The small molecule below binds the protein below.
Small molecule (SMILES): C[C@@H]1NC(=O)[C@H](C[C@@](C)(O)CO)NC(=O)[C@@H]2C[C@@H]3c4ccccc4N[C@H]3SC[C@@H](NC(=O)[C@@H]([C@@H](C)O)NC1=O)C(=O)N1C[C@H](O)C[C@H]1C(=O)N[C@@H](C)C(=O)N2

Sequence of chain 1.B:
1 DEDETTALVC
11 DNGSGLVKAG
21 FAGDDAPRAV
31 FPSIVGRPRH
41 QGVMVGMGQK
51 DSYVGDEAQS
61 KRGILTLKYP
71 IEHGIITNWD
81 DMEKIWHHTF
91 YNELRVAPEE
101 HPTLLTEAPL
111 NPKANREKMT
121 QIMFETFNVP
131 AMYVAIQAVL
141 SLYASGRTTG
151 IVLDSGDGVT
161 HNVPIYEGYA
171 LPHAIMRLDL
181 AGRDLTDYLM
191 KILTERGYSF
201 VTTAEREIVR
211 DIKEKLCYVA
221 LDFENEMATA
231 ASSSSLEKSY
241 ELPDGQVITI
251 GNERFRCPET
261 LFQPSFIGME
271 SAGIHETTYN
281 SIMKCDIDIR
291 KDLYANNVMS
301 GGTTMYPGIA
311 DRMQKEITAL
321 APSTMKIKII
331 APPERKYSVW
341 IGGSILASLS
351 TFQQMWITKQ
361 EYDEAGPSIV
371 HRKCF

Sequence of chain 1.D:
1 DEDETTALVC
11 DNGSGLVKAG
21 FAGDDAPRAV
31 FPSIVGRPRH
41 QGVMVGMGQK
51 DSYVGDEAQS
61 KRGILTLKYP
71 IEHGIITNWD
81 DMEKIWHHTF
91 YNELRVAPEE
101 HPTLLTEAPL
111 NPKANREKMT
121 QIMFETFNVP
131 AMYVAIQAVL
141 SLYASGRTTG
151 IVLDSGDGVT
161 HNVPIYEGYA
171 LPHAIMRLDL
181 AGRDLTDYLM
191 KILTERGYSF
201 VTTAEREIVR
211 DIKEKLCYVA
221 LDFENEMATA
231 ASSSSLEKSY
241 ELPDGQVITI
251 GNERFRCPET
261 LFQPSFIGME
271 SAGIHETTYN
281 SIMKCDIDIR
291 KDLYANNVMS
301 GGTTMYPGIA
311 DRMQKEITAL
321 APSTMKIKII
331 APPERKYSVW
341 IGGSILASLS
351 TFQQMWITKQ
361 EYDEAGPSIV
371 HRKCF

Binding-site contacts:
Ligand atom CB contacts residue LEU242 of chain 1.D at 3.3 Å (hydrophobic).
Ligand atom CG contacts residue ILE75 of chain 1.C at 3.4 Å (hydrophobic).
Ligand atom CG2 contacts residue SER199 of chain 1.D at 3.1 Å.
Ligand atom CA contacts residue SER199 of chain 1.D at 3.7 Å.
Ligand atom CH2 contacts residue LEU110 of chain 1.C at 3.0 Å (hydrophobic).
Ligand atom CB contacts residue GLY197 of chain 1.D at 3.6 Å.
Ligand atom CE2 contacts residue ILE75 of chain 1.C at 3.4 Å (hydrophobic).
Ligand atom CB contacts residue GLY197 of chain 1.D at 3.7 Å.
Ligand atom OG1 contacts residue ILE287 of chain 1.B at 2.7 Å.
Ligand atom CH2 contacts residue PRO112 of chain 1.C at 3.8 Å (hydrophobic).
Ligand atom CZ2 contacts residue SER199 of chain 1.D at 3.7 Å.
Ligand atom OG1 contacts residue GLU205 of chain 1.D at 3.6 Å.
Ligand atom CB contacts residue GLU72 of chain 1.C at 3.5 Å.
Ligand atom N contacts residue TYR198 of chain 1.D at 3.3 Å.
Ligand atom CB contacts residue SER199 of chain 1.D at 3.0 Å.
Ligand atom CG2 contacts residue GLU205 of chain 1.D at 3.3 Å.
Ligand atom CA contacts residue GLY197 of chain 1.D at 3.8 Å.
Ligand atom CE3 contacts residue PRO112 of chain 1.C at 3.2 Å (hydrophobic).
Ligand atom N contacts residue GLY197 of chain 1.D at 3.2 Å (h-bond).
Ligand atom NE1 contacts residue ASP179 of chain 1.C at 3.3 Å (salt-bridge).
Ligand atom O contacts residue TYR198 of chain 1.D at 3.8 Å.
Ligand atom CE2 contacts residue SER199 of chain 1.D at 3.5 Å.
Ligand atom CB contacts residue ILE75 of chain 1.C at 3.8 Å (hydrophobic).
Ligand atom NE1 contacts residue ILE75 of chain 1.C at 3.7 Å.
Ligand atom CH2 contacts residue THR194 of chain 1.D at 3.0 Å.
Ligand atom CZ2 contacts residue ARG177 of chain 1.C at 3.3 Å.
Ligand atom CZ3 contacts residue THR194 of chain 1.D at 3.4 Å.
Ligand atom CZ3 contacts residue PRO112 of chain 1.C at 3.0 Å (hydrophobic).
Ligand atom CB contacts residue GLU72 of chain 1.C at 3.5 Å.
Ligand atom O contacts residue SER199 of chain 1.D at 3.5 Å (h-bond).
Ligand atom CE3 contacts residue ILE75 of chain 1.C at 3.7 Å (hydrophobic).
Ligand atom CD2 contacts residue ILE75 of chain 1.C at 3.3 Å (hydrophobic).
Ligand atom CD2 contacts residue SER199 of chain 1.D at 3.5 Å.
Ligand atom CG contacts residue SER199 of chain 1.D at 3.7 Å.
Ligand atom NE1 contacts residue SER199 of chain 1.D at 3.5 Å.
Ligand atom O2 contacts residue GLY197 of chain 1.D at 3.7 Å.
Ligand atom CE3 contacts residue GLY197 of chain 1.D at 3.2 Å.
Ligand atom CD1 contacts residue SER199 of chain 1.D at 3.4 Å.
Ligand atom CZ3 contacts residue LEU110 of chain 1.C at 3.8 Å (hydrophobic).
Ligand atom CB contacts residue TYR198 of chain 1.D at 3.6 Å (hydrophobic).

Sequence of chain 1.C:
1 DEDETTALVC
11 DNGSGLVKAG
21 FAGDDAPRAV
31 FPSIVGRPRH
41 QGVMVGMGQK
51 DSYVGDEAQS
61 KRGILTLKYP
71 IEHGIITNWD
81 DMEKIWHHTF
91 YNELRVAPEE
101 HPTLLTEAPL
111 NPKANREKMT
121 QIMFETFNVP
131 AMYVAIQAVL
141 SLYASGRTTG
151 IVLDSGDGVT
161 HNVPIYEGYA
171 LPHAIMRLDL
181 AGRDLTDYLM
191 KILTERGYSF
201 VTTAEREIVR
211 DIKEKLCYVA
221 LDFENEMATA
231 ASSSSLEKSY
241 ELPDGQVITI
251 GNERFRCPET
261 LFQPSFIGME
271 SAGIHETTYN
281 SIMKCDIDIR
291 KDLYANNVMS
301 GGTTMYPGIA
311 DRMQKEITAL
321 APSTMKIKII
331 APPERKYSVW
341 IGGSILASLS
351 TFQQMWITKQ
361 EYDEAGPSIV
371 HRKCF